Binding-site contacts:
Ligand atom O contacts residue ALA41 of chain 2.B at 3.4 Å (h-bond).
Ligand atom CG contacts residue THR49 of chain 2.B at 3.5 Å.
Ligand atom O contacts residue VAL48 of chain 2.B at 3.4 Å.
Ligand atom CA contacts residue SER39 of chain 2.B at 3.4 Å.
Ligand atom CD contacts residue ALA47 of chain 2.B at 3.5 Å (hydrophobic).
Ligand atom CG contacts residue THR40 of chain 2.B at 3.4 Å.
Ligand atom CB contacts residue ALA47 of chain 2.B at 3.6 Å (hydrophobic).
Ligand atom N contacts residue GLN45 of chain 2.B at 3.3 Å (h-bond).
Ligand atom N contacts residue THR49 of chain 2.B at 3.3 Å (h-bond).
Ligand atom NH1 contacts residue HIS153 of chain 2.B at 3.4 Å.
Ligand atom CG contacts residue VAL37 of chain 2.B at 3.5 Å (hydrophobic).
Ligand atom O contacts residue GLN45 of chain 2.B at 3.5 Å (h-bond).
Ligand atom CD contacts residue GLN36 of chain 2.B at 3.6 Å.
Ligand atom CG contacts residue GLN36 of chain 2.B at 3.5 Å.
Ligand atom CB contacts residue THR49 of chain 2.B at 3.5 Å.
Ligand atom CB contacts residue PHE38 of chain 2.B at 3.7 Å (hydrophobic).
Ligand atom O contacts residue THR15 of chain 2.B at 3.2 Å.
Ligand atom O contacts residue THR49 of chain 2.B at 3.0 Å (h-bond).
Ligand atom O contacts residue MET16 of chain 2.B at 2.8 Å (h-bond).
Ligand atom NH2 contacts residue GLN83 of chain 2.B at 3.5 Å.
Ligand atom CG contacts residue ASN70 of chain 2.B at 3.6 Å.
Ligand atom O contacts residue GLN45 of chain 2.B at 2.9 Å (h-bond).
Ligand atom C contacts residue SER39 of chain 2.B at 3.5 Å.
Ligand atom O contacts residue PHE38 of chain 2.B at 3.4 Å.
Ligand atom CA contacts residue THR49 of chain 2.B at 3.0 Å.
Ligand atom CD1 contacts residue PHE38 of chain 2.B at 3.6 Å (hydrophobic).
Ligand atom CD contacts residue THR40 of chain 2.B at 3.4 Å.
Ligand atom CB contacts residue THR40 of chain 2.B at 3.7 Å.
Ligand atom O contacts residue SER39 of chain 2.B at 3.1 Å (h-bond).
Ligand atom NH1 contacts residue ARG79 of chain 2.B at 3.2 Å (salt-bridge).
Ligand atom NE contacts residue VAL37 of chain 2.B at 3.7 Å.
Ligand atom CA contacts residue GLN45 of chain 2.B at 3.5 Å.
Ligand atom CD1 contacts residue ILE50 of chain 2.B at 3.7 Å (hydrophobic).
Ligand atom CD2 contacts residue ILE13 of chain 2.B at 3.6 Å (hydrophobic).
Ligand atom N contacts residue SER39 of chain 2.B at 2.8 Å (h-bond).
Ligand atom CA contacts residue ALA47 of chain 2.B at 3.5 Å (hydrophobic).
Ligand atom CD2 contacts residue GLU14 of chain 2.B at 3.7 Å.
Ligand atom CA contacts residue SER39 of chain 2.B at 3.7 Å.
Ligand atom CB contacts residue SER39 of chain 2.B at 3.6 Å.
Ligand atom C contacts residue GLN45 of chain 2.B at 3.3 Å.

The protein below binds the small molecule below.
Small molecule (SMILES): CC(C)C[C@H](NC(=O)[C@H](CCCN=C(N)N)NC(=O)[C@@H]1CCCN1C(=O)[C@@H](N)CCCN=C(N)N)C(=O)N1CCC[C@H]1C(=O)N[C@@H](CCCN=C(N)N)C(=O)N1CCC[C@H]1C(=O)N[C@@H](CCCN=C(N)N)C(=O)N1CCC[C@H]1C=O

Sequence of chain 2.B:
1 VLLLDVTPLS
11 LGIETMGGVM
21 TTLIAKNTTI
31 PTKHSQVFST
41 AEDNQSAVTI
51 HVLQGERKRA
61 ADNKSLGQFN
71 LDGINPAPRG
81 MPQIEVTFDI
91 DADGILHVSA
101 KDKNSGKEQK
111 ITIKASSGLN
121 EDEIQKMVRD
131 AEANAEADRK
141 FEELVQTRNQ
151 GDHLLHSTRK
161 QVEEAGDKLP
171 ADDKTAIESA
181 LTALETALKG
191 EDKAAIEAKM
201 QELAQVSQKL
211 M